Binding-site contacts:
Ligand atom CAR contacts residue SO41 of chain 1.C at 3.1 Å.
Ligand atom OAZ contacts residue VAL227 of chain 1.A at 3.1 Å.
Ligand atom NAE contacts residue GLN384 of chain 1.A at 3.1 Å (h-bond).
Ligand atom CAW contacts residue VAL227 of chain 1.A at 3.8 Å (hydrophobic).
Ligand atom CAP contacts residue ASN84 of chain 1.A at 4.0 Å.
Ligand atom CAN contacts residue GLN384 of chain 1.A at 3.9 Å.
Ligand atom CAI contacts residue SO41 of chain 1.C at 3.9 Å.
Ligand atom CAA contacts residue GLN384 of chain 1.A at 3.7 Å.
Ligand atom CAX contacts residue PHE167 of chain 1.A at 3.4 Å (hydrophobic).
Ligand atom CAC contacts residue VAL77 of chain 1.A at 3.7 Å (hydrophobic).
Ligand atom OAY contacts residue ASN84 of chain 1.A at 3.0 Å (h-bond).
Ligand atom NAE contacts residue PHE167 of chain 1.A at 3.6 Å.
Ligand atom CAU contacts residue ALA166 of chain 1.A at 3.4 Å (hydrophobic).
Ligand atom CAS contacts residue SO41 of chain 1.C at 3.0 Å.
Ligand atom CAC contacts residue PHE167 of chain 1.A at 3.5 Å (hydrophobic).
Ligand atom CAP contacts residue THR228 of chain 1.A at 3.6 Å.
Ligand atom CAT contacts residue ALA166 of chain 1.A at 3.7 Å (hydrophobic).
Ligand atom OAY contacts residue HEM1 of chain 1.B at 3.7 Å.
Ligand atom NAD contacts residue THR76 of chain 1.A at 3.3 Å (h-bond).
Ligand atom CAG contacts residue VAL77 of chain 1.A at 3.7 Å (hydrophobic).
Ligand atom NAH contacts residue SO41 of chain 1.C at 3.9 Å.
Ligand atom CAN contacts residue SO41 of chain 1.C at 3.7 Å.
Ligand atom NAE contacts residue ALA166 of chain 1.A at 3.5 Å (h-bond).
Ligand atom CAQ contacts residue ASN84 of chain 1.A at 3.9 Å.
Ligand atom CAA contacts residue PHE167 of chain 1.A at 3.5 Å (hydrophobic).
Ligand atom CAV contacts residue VAL227 of chain 1.A at 3.8 Å (hydrophobic).
Ligand atom CAG contacts residue PHE167 of chain 1.A at 3.8 Å (hydrophobic).
Ligand atom CAT contacts residue VAL77 of chain 1.A at 3.6 Å (hydrophobic).
Ligand atom NAH contacts residue GLN384 of chain 1.A at 3.1 Å (h-bond).
Ligand atom OBA contacts residue VAL82 of chain 1.A at 3.5 Å.
Ligand atom CAV contacts residue TRP181 of chain 1.A at 3.9 Å (hydrophobic).
Ligand atom CAU contacts residue TRP181 of chain 1.A at 3.6 Å (hydrophobic).
Ligand atom CAP contacts residue VAL81 of chain 1.A at 3.9 Å (hydrophobic).
Ligand atom NAE contacts residue THR76 of chain 1.A at 3.5 Å (h-bond).
Ligand atom NAD contacts residue PHE167 of chain 1.A at 3.6 Å.
Ligand atom CAW contacts residue GLY231 of chain 1.A at 4.0 Å.
Ligand atom NAD contacts residue ALA166 of chain 1.A at 3.0 Å (h-bond).
Ligand atom NAH contacts residue PHE167 of chain 1.A at 3.9 Å.
Ligand atom CAI contacts residue GLN384 of chain 1.A at 3.9 Å.
Ligand atom CAB contacts residue PHE167 of chain 1.A at 3.5 Å (hydrophobic).

Sequence of chain 1.A:
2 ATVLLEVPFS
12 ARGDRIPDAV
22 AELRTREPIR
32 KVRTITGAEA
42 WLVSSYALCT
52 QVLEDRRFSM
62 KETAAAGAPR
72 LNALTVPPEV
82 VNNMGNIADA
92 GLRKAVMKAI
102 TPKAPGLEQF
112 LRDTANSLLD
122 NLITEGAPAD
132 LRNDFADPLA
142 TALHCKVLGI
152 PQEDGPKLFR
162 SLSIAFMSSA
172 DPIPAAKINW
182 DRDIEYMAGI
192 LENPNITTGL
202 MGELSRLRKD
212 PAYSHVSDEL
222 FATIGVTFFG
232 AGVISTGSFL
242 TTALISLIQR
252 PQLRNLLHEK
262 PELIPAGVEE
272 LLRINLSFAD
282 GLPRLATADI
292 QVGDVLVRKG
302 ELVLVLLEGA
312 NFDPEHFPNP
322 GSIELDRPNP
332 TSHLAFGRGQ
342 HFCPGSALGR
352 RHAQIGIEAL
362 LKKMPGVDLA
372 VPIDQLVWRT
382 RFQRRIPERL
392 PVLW

The small molecule below binds the protein below.
Small molecule (SMILES): Oc1ccc(Nc2n[nH]c(-c3ccc(O)cc3)c2-c2ccc(O)cc2)cc1